Binding-site contacts:
Ligand atom O4 contacts residue GLY160 of chain 1.A at 3.5 Å (h-bond).
Ligand atom N3 contacts residue LEU83 of chain 1.B at 3.9 Å.
Ligand atom C16 contacts residue TYR161 of chain 1.A at 3.4 Å (hydrophobic).
Ligand atom O2 contacts residue ILE28 of chain 1.A at 3.5 Å.
Ligand atom O5 contacts residue LEU85 of chain 1.B at 3.4 Å (h-bond).
Ligand atom C14 contacts residue ASP84 of chain 1.B at 3.5 Å.
Ligand atom C11 contacts residue PRO10 of chain 1.B at 3.6 Å (hydrophobic).
Ligand atom O2 contacts residue ARG29 of chain 1.A at 2.7 Å (salt-bridge).
Ligand atom C12 contacts residue PHE13 of chain 1.B at 3.5 Å (hydrophobic).
Ligand atom C15 contacts residue ASP84 of chain 1.B at 3.6 Å.
Ligand atom C18 contacts residue TYR161 of chain 1.A at 3.9 Å (hydrophobic).
Ligand atom C9 contacts residue ASP84 of chain 1.B at 3.1 Å.
Ligand atom C11 contacts residue PHE32 of chain 1.A at 3.6 Å (hydrophobic).
Ligand atom C19 contacts residue GLY160 of chain 1.A at 3.2 Å.
Ligand atom C10 contacts residue ASP84 of chain 1.B at 3.3 Å.
Ligand atom C3 contacts residue LEU85 of chain 1.B at 3.6 Å (hydrophobic).
Ligand atom C13 contacts residue ASP84 of chain 1.B at 3.8 Å.
Ligand atom C15 contacts residue TYR161 of chain 1.A at 3.3 Å (hydrophobic).
Ligand atom C17 contacts residue ARG27 of chain 1.A at 3.8 Å.
Ligand atom C12 contacts residue PRO10 of chain 1.B at 3.9 Å (hydrophobic).
Ligand atom O1 contacts residue LEU14 of chain 1.B at 3.6 Å.
Ligand atom O5 contacts residue TYR161 of chain 1.A at 3.5 Å.
Ligand atom C14 contacts residue TYR161 of chain 1.A at 3.6 Å (hydrophobic).
Ligand atom C17 contacts residue TYR161 of chain 1.A at 3.3 Å (hydrophobic).
Ligand atom O3 contacts residue ASP165 of chain 1.A at 3.8 Å.
Ligand atom O4 contacts residue TYR161 of chain 1.A at 3.6 Å.
Ligand atom O4 contacts residue ASP84 of chain 1.B at 3.2 Å.
Ligand atom C6 contacts residue TYR78 of chain 1.B at 3.8 Å (hydrophobic).
Ligand atom C16 contacts residue ASP84 of chain 1.B at 3.9 Å.
Ligand atom C2 contacts residue ASP84 of chain 1.B at 3.2 Å.
Ligand atom C17 contacts residue ASP86 of chain 1.B at 3.7 Å.
Ligand atom C5 contacts residue TYR78 of chain 1.B at 3.7 Å (hydrophobic).
Ligand atom C13 contacts residue TYR161 of chain 1.A at 3.9 Å (hydrophobic).
Ligand atom C19 contacts residue TYR161 of chain 1.A at 3.5 Å (hydrophobic).
Ligand atom O2 contacts residue PHE32 of chain 1.A at 3.5 Å.
Ligand atom O1 contacts residue LEU85 of chain 1.B at 3.3 Å.
Ligand atom C6 contacts residue LEU83 of chain 1.B at 3.9 Å (hydrophobic).
Ligand atom S1 contacts residue ARG29 of chain 1.A at 3.9 Å.
Ligand atom C18 contacts residue ARG27 of chain 1.A at 3.3 Å.
Ligand atom O3 contacts residue ARG29 of chain 1.A at 3.0 Å (salt-bridge).

The protein below binds the small molecule below.
Small molecule (SMILES): C[C@H]1[C@H]2C(=O)N(C)c3ccncc3[C@H]2CN1S(=O)(=O)c1ccc2c(c1)OCO2

Sequence of chain 1.B:
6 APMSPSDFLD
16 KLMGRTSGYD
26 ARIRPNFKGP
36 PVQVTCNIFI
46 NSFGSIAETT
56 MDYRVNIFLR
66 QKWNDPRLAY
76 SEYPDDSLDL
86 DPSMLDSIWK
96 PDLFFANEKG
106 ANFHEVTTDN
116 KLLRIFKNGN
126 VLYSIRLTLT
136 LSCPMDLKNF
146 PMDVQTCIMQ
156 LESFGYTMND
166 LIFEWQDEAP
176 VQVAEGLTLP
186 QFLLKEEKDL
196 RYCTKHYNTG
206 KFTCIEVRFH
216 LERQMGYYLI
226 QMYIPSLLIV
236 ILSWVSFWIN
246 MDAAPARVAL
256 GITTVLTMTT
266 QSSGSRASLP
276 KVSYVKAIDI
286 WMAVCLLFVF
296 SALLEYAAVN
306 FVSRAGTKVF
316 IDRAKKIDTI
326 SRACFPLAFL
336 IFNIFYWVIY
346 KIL

Sequence of chain 1.A:
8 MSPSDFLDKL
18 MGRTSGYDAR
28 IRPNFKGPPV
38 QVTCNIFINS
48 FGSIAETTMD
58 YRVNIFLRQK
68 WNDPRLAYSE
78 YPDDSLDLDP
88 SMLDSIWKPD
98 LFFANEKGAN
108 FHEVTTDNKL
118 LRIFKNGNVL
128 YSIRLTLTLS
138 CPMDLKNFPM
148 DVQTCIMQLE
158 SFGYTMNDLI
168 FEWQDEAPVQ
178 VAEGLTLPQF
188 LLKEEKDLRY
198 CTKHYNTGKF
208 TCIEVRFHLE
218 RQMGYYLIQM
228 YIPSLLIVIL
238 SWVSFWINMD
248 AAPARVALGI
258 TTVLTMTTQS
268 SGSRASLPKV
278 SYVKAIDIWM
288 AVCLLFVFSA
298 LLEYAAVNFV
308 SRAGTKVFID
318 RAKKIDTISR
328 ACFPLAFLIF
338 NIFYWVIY